Binding-site contacts:
Ligand atom C4 contacts residue GLN263 of chain 2.C at 4.3 Å.
Ligand atom O7 contacts residue ASN301 of chain 2.C at 3.5 Å (h-bond).
Ligand atom C1 contacts residue ASN265 of chain 2.C at 1.5 Å.
Ligand atom O4 contacts residue GLN263 of chain 2.C at 4.4 Å.
Ligand atom C8 contacts residue GLN263 of chain 2.C at 3.8 Å.
Ligand atom C5 contacts residue GLN263 of chain 2.C at 4.5 Å.
Ligand atom C5 contacts residue ASN265 of chain 2.C at 3.7 Å.
Ligand atom C3 contacts residue ASN265 of chain 2.C at 3.8 Å.
Ligand atom C7 contacts residue ASN265 of chain 2.C at 3.0 Å.
Ligand atom C4 contacts residue ASN265 of chain 2.C at 4.2 Å.
Ligand atom C3 contacts residue GLN263 of chain 2.C at 3.3 Å.
Ligand atom C2 contacts residue ASN265 of chain 2.C at 2.5 Å.
Ligand atom C2 contacts residue GLN263 of chain 2.C at 4.0 Å.
Ligand atom C8 contacts residue ASN265 of chain 2.C at 4.3 Å.
Ligand atom C8 contacts residue SER303 of chain 2.C at 3.2 Å.
Ligand atom N2 contacts residue ASN265 of chain 2.C at 2.9 Å (h-bond).
Ligand atom O3 contacts residue GLN263 of chain 2.C at 3.9 Å.
Ligand atom C8 contacts residue ASN301 of chain 2.C at 3.4 Å.
Ligand atom O7 contacts residue ASN265 of chain 2.C at 2.7 Å (h-bond).
Ligand atom C8 contacts residue VAL302 of chain 2.C at 3.7 Å (hydrophobic).
Ligand atom N2 contacts residue GLN263 of chain 2.C at 3.8 Å.
Ligand atom C1 contacts residue GLN263 of chain 2.C at 4.2 Å.
Ligand atom C7 contacts residue ASN301 of chain 2.C at 3.8 Å.
Ligand atom O5 contacts residue ASN265 of chain 2.C at 2.4 Å (h-bond).

This small molecule binds to this protein.
Small molecule (SMILES): CC(=O)N[C@H]1[C@H](O[C@H]2[C@H](O)[C@@H](NC(C)=O)CO[C@@H]2CO)O[C@H](CO)[C@@H](O)[C@@H]1O

Sequence of chain 2.C:
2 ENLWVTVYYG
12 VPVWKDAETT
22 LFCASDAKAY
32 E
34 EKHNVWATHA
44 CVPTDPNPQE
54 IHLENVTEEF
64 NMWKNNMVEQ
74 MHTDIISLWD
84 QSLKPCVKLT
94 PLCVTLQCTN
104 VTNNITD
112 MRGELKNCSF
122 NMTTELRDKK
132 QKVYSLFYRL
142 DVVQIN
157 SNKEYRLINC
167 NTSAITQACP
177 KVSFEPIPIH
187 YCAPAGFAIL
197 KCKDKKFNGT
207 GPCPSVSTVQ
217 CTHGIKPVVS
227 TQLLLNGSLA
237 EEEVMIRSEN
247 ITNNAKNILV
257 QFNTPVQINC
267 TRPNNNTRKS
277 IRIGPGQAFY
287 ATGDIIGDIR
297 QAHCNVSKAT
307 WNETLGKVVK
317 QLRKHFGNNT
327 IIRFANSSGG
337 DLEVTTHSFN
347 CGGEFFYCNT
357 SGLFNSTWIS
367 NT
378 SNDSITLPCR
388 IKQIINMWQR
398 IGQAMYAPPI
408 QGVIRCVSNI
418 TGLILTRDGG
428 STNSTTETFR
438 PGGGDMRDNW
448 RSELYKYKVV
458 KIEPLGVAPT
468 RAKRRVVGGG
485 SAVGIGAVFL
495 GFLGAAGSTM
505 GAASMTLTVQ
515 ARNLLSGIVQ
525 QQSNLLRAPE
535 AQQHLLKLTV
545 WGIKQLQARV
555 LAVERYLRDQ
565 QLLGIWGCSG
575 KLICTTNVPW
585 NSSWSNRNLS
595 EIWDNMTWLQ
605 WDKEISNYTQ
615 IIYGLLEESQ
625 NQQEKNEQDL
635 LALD